Sequence of chain 1.A:
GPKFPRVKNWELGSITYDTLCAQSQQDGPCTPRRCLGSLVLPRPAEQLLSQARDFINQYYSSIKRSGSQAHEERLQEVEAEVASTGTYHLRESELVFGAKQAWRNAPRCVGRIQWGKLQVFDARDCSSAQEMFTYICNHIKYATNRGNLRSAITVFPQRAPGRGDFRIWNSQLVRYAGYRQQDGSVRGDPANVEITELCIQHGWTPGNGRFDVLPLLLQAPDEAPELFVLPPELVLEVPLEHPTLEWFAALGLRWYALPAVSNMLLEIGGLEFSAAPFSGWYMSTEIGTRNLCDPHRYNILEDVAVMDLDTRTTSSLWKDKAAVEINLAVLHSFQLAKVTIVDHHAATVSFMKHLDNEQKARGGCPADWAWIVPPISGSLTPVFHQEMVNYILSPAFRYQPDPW

Sequence of chain 1.B:
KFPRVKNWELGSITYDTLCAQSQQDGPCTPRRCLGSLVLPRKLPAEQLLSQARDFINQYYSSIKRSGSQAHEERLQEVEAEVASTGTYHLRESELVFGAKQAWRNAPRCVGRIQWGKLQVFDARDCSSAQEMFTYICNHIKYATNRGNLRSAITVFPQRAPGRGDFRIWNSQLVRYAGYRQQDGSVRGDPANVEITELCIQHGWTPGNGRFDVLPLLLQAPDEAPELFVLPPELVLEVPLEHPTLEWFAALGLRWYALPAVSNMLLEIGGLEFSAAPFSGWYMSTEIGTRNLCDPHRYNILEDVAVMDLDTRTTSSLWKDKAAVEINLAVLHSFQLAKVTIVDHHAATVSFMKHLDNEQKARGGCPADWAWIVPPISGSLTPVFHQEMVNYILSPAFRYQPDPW

Binding-site contacts:
Ligand atom C27 contacts residue GLY318 of chain 1.B at 3.5 Å.
Ligand atom C27 contacts residue HEM1 of chain 1.J at 3.8 Å.
Ligand atom C6 contacts residue HEM1 of chain 1.J at 3.7 Å.
Ligand atom N22 contacts residue TYR320 of chain 1.B at 3.7 Å.
Ligand atom C24 contacts residue PRO297 of chain 1.B at 3.7 Å (hydrophobic).
Ligand atom C5 contacts residue HEM1 of chain 1.J at 3.6 Å.
Ligand atom C6 contacts residue VAL299 of chain 1.B at 3.8 Å (hydrophobic).
Ligand atom C22 contacts residue TRP319 of chain 1.B at 3.8 Å (hydrophobic).
Ligand atom C1 contacts residue VAL299 of chain 1.B at 3.6 Å (hydrophobic).
Ligand atom C14 contacts residue TYR438 of chain 1.B at 3.7 Å (hydrophobic).
Ligand atom C3 contacts residue VAL299 of chain 1.B at 3.7 Å (hydrophobic).
Ligand atom C22 contacts residue GLU324 of chain 1.B at 3.5 Å.
Ligand atom C13 contacts residue TYR438 of chain 1.B at 3.6 Å (hydrophobic).
Ligand atom C2 contacts residue HEM1 of chain 1.J at 3.5 Å.
Ligand atom N22 contacts residue GLU324 of chain 1.B at 2.7 Å (salt-bridge).
Ligand atom C25 contacts residue VAL299 of chain 1.B at 3.7 Å (hydrophobic).
Ligand atom C18 contacts residue HEM1 of chain 1.J at 3.6 Å.
Ligand atom C4 contacts residue HEM1 of chain 1.J at 3.3 Å.
Ligand atom C17 contacts residue VAL67 of chain 1.B at 3.5 Å (hydrophobic).
Ligand atom C16 contacts residue HEM1 of chain 1.J at 3.8 Å.
Ligand atom C15 contacts residue TYR438 of chain 1.B at 3.7 Å (hydrophobic).
Ligand atom C12 contacts residue TYR438 of chain 1.B at 3.5 Å (hydrophobic).
Ligand atom C27 contacts residue PRO297 of chain 1.B at 3.5 Å (hydrophobic).
Ligand atom N21 contacts residue GLU324 of chain 1.B at 2.7 Å (salt-bridge).
Ligand atom C4 contacts residue VAL299 of chain 1.B at 3.8 Å (hydrophobic).
Ligand atom N22 contacts residue TRP319 of chain 1.B at 2.9 Å (h-bond).
Ligand atom C3 contacts residue HEM1 of chain 1.J at 3.0 Å.
Ligand atom N22 contacts residue HEM1 of chain 1.J at 3.5 Å.
Ligand atom C2 contacts residue VAL299 of chain 1.B at 3.6 Å (hydrophobic).
Ligand atom N29 contacts residue HEM1 of chain 1.J at 2.8 Å (h-bond).
Ligand atom C29 contacts residue GLU324 of chain 1.B at 3.6 Å.
Ligand atom C23 contacts residue HEM1 of chain 1.J at 3.7 Å.
Ligand atom N11 contacts residue TYR438 of chain 1.B at 3.6 Å.
Ligand atom C27 contacts residue PHE316 of chain 1.B at 3.8 Å (hydrophobic).
Ligand atom C15 contacts residue HEM1 of chain 1.J at 3.8 Å.
Ligand atom C26 contacts residue GLU324 of chain 1.B at 3.5 Å.
Ligand atom C29 contacts residue HEM1 of chain 1.J at 3.4 Å.
Ligand atom C28 contacts residue GLU324 of chain 1.B at 3.6 Å.
Ligand atom C23 contacts residue TRP319 of chain 1.B at 3.8 Å (hydrophobic).
Ligand atom C16 contacts residue TYR438 of chain 1.B at 3.8 Å (hydrophobic).

A small-molecule ligand and the protein it binds are described below.
Small molecule (SMILES): Cc1ccnc(CCc2cccc([C@@H](N)Cc3cc(C)cc(N)n3)c2)c1